Binding-site contacts:
Ligand atom C7 contacts residue ASN95 of chain 1.A at 3.3 Å.
Ligand atom O5 contacts residue ASN95 of chain 1.A at 2.4 Å (h-bond).
Ligand atom C4 contacts residue ASN95 of chain 1.A at 4.2 Å.
Ligand atom C8 contacts residue ASN95 of chain 1.A at 3.7 Å.
Ligand atom N2 contacts residue ASN95 of chain 1.A at 2.9 Å (h-bond).
Ligand atom C5 contacts residue ASN95 of chain 1.A at 3.7 Å.
Ligand atom C1 contacts residue SER97 of chain 1.A at 4.3 Å.
Ligand atom C1 contacts residue ASN95 of chain 1.A at 1.4 Å.
Ligand atom C2 contacts residue ASN95 of chain 1.A at 2.5 Å.
Ligand atom C3 contacts residue ASN95 of chain 1.A at 3.8 Å.
Ligand atom O7 contacts residue ASN95 of chain 1.A at 3.4 Å (h-bond).

This protein binds this small molecule.
Small molecule (SMILES): CC(=O)N[C@@H]1[C@@H](O)[C@H](O)[C@@H](CO)O[C@H]1O

Sequence of chain 1.A:
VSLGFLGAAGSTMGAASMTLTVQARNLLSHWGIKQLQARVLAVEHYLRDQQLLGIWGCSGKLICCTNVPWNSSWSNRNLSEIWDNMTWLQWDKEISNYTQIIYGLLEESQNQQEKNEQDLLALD